Binding-site contacts:
Ligand atom C4 contacts residue FLC1 of chain 1.WC at 3.9 Å.
Ligand atom C7 contacts residue SO41 of chain 1.ZC at 3.5 Å.
Ligand atom C10 contacts residue LYS138 of chain 1.N at 4.3 Å.
Ligand atom C6 contacts residue FLC1 of chain 1.WC at 3.1 Å.
Ligand atom O2 contacts residue FLC1 of chain 1.WC at 4.4 Å.
Ligand atom S contacts residue LYS138 of chain 1.N at 4.5 Å.
Ligand atom C1 contacts residue LYS138 of chain 1.N at 4.0 Å.
Ligand atom O1 contacts residue LYS138 of chain 1.N at 3.2 Å.
Ligand atom C5 contacts residue FLC1 of chain 1.WC at 3.8 Å.
Ligand atom C7 contacts residue FLC1 of chain 1.WC at 2.5 Å.
Ligand atom N contacts residue LYS138 of chain 1.N at 3.7 Å.
Ligand atom C6 contacts residue ILE139 of chain 1.N at 3.9 Å (hydrophobic).
Ligand atom C6 contacts residue SO41 of chain 1.ZC at 4.3 Å.
Ligand atom C12 contacts residue LYS138 of chain 1.N at 4.5 Å.
Ligand atom C8 contacts residue FLC1 of chain 1.WC at 3.3 Å.
Ligand atom C9 contacts residue FLC1 of chain 1.WC at 3.8 Å.
Ligand atom C1 contacts residue FLC1 of chain 1.WC at 4.4 Å.
Ligand atom C10 contacts residue FLC1 of chain 1.WC at 4.0 Å.
Ligand atom C16 contacts residue LYS138 of chain 1.N at 4.0 Å.
Ligand atom C7 contacts residue ILE139 of chain 1.N at 4.1 Å (hydrophobic).
Ligand atom C15 contacts residue LYS138 of chain 1.N at 4.5 Å.
Ligand atom C3 contacts residue GLU135 of chain 1.N at 4.0 Å.
Ligand atom C8 contacts residue SO41 of chain 1.ZC at 4.5 Å.
Ligand atom C4 contacts residue GLU135 of chain 1.N at 3.9 Å.
Ligand atom O3 contacts residue DMS1 of chain 1.YC at 3.1 Å.
Ligand atom C11 contacts residue LYS138 of chain 1.N at 3.9 Å.
Ligand atom C3 contacts residue FLC1 of chain 1.WC at 4.5 Å.

This small molecule binds to this protein.
Small molecule (SMILES): O=S(=O)(O)c1cccc2cccc(Nc3ccccc3)c12

Sequence of chain 1.N:
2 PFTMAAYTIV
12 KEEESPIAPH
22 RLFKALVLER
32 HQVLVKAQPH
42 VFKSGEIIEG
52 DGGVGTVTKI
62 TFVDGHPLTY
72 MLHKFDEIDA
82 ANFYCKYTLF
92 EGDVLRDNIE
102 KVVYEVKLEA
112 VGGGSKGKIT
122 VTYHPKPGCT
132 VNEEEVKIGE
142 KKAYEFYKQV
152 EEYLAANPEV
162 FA